Sequence of chain 1.H:
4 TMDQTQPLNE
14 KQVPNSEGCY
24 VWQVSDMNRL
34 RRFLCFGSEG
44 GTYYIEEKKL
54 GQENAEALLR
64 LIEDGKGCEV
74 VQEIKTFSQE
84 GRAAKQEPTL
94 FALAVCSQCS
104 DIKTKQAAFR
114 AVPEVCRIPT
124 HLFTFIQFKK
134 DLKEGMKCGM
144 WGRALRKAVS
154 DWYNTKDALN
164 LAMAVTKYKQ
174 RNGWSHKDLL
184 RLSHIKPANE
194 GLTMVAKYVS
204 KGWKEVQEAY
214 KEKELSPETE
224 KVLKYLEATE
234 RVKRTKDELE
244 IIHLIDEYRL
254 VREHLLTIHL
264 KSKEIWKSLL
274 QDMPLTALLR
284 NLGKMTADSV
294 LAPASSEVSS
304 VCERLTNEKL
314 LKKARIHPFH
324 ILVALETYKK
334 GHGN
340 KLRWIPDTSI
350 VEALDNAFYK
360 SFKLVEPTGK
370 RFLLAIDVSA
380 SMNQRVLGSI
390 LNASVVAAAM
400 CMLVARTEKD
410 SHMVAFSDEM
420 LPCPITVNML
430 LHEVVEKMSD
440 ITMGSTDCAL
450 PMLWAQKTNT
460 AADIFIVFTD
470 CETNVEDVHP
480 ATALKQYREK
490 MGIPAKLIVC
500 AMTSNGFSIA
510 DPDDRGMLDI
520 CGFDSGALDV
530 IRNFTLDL

A protein and the small-molecule ligand that binds it are described below.
Small molecule (SMILES): Nc1ccn([C@@H]2O[C@H](CO[P](=O)(O)O[C@H]3[C@@H](O)[C@H](n4ccc(=O)[nH]c4=O)O[C@@H]3CO[P](=O)(O)O[C@H]3[C@@H](O)[C@H](n4cnc5c(=O)nc(N)[nH]c54)O[C@@H]3CO[P](=O)(O)O[C@H]3[C@@H](O)[C@H](n4cnc5c(=O)nc(N)[nH]c54)O[C@@H]3CO)[C@@H](O[P](=O)(O)OC[C@H]3O[C@@H](n4ccc(N)nc4=O)[C@H](O)[C@@H]3O[P](=O)(O)OC[C@H]3O[C@@H](n4cnc5c(=O)nc(N)[nH]c54)[C@H](O)[C@@H]3O[P](=O)(O)OC[C@H]3O[C@@H](n4cnc5c(N)ncnc54)[C@H](O)[C@@H]3O)[C@H]2O)c(=O)n1

Binding-site contacts:
Ligand atom C2' contacts residue GLU256 of chain 1.H at 3.2 Å.
Ligand atom OP2 contacts residue LYS170 of chain 1.H at 2.8 Å (salt-bridge).
Ligand atom OP1 contacts residue TYR171 of chain 1.H at 3.5 Å.
Ligand atom OP2 contacts residue PRO277 of chain 1.H at 3.2 Å.
Ligand atom O2' contacts residue GLU256 of chain 1.H at 3.2 Å (salt-bridge).
Ligand atom N3 contacts residue ARG120 of chain 1.H at 3.0 Å (salt-bridge).
Ligand atom N2 contacts residue ASP275 of chain 1.H at 3.0 Å (salt-bridge).
Ligand atom O2 contacts residue HIS124 of chain 1.H at 3.5 Å.
Ligand atom O5' contacts residue ALA317 of chain 1.H at 3.4 Å.
Ligand atom N7 contacts residue MET166 of chain 1.H at 3.5 Å.
Ligand atom OP2 contacts residue THR279 of chain 1.H at 3.6 Å.
Ligand atom O2' contacts residue ALA280 of chain 1.H at 3.0 Å.
Ligand atom C5' contacts residue TYR171 of chain 1.H at 2.7 Å (hydrophobic).
Ligand atom OP1 contacts residue THR123 of chain 1.H at 2.6 Å (h-bond).
Ligand atom C2 contacts residue ARG255 of chain 1.H at 3.0 Å.
Ligand atom O2 contacts residue ASN284 of chain 1.H at 3.3 Å (h-bond).
Ligand atom N3 contacts residue ARG255 of chain 1.H at 3.4 Å (salt-bridge).
Ligand atom O2' contacts residue ARG255 of chain 1.H at 3.0 Å (salt-bridge).
Ligand atom OP2 contacts residue ARG174 of chain 1.H at 2.8 Å (salt-bridge).
Ligand atom OP2 contacts residue ALA280 of chain 1.H at 3.0 Å (h-bond).
Ligand atom N1 contacts residue ARG255 of chain 1.H at 3.1 Å (salt-bridge).
Ligand atom C2 contacts residue ARG252 of chain 1.H at 3.4 Å.
Ligand atom N2 contacts residue ARG252 of chain 1.H at 3.2 Å (salt-bridge).
Ligand atom C6 contacts residue ARG255 of chain 1.H at 3.5 Å.
Ligand atom C4 contacts residue ARG318 of chain 1.H at 3.6 Å.
Ligand atom O4' contacts residue ARG283 of chain 1.H at 3.0 Å (salt-bridge).
Ligand atom N1 contacts residue ARG252 of chain 1.H at 2.8 Å (salt-bridge).
Ligand atom O2 contacts residue ARG255 of chain 1.H at 3.0 Å (salt-bridge).
Ligand atom N3 contacts residue LYS316 of chain 1.H at 3.0 Å (salt-bridge).
Ligand atom O2 contacts residue ARG120 of chain 1.H at 2.9 Å (salt-bridge).
Ligand atom N3 contacts residue ARG318 of chain 1.H at 3.6 Å.
Ligand atom C6 contacts residue ARG283 of chain 1.H at 3.5 Å.
Ligand atom C2' contacts residue ARG255 of chain 1.H at 3.3 Å.
Ligand atom OP1 contacts residue LYS170 of chain 1.H at 2.4 Å (salt-bridge).
Ligand atom OP1 contacts residue LEU278 of chain 1.H at 3.1 Å (h-bond).
Ligand atom O2' contacts residue ARG283 of chain 1.H at 3.3 Å (salt-bridge).
Ligand atom OP2 contacts residue TYR171 of chain 1.H at 2.6 Å (h-bond).
Ligand atom C4' contacts residue TYR171 of chain 1.H at 3.4 Å (hydrophobic).
Ligand atom O5' contacts residue LYS170 of chain 1.H at 3.5 Å (salt-bridge).
Ligand atom N4 contacts residue ARG318 of chain 1.H at 3.4 Å.